Binding-site contacts:
Ligand atom CL1 contacts residue ALA200 of chain 1.B at 4.1 Å.
Ligand atom C24 contacts residue GLY228 of chain 1.B at 3.8 Å.
Ligand atom C28 contacts residue ALA200 of chain 1.B at 3.5 Å (hydrophobic).
Ligand atom N1 contacts residue CYS201 of chain 1.B at 4.1 Å.
Ligand atom C26 contacts residue VAL225 of chain 1.B at 3.8 Å (hydrophobic).
Ligand atom C26 contacts residue ALA200 of chain 1.B at 3.8 Å (hydrophobic).
Ligand atom C7 contacts residue GLU202 of chain 1.B at 3.9 Å.
Ligand atom C28 contacts residue ASP199 of chain 1.B at 3.6 Å.
Ligand atom C22 contacts residue TRP227 of chain 1.B at 3.9 Å (hydrophobic).
Ligand atom C8 contacts residue GLY230 of chain 1.B at 3.7 Å.
Ligand atom C24 contacts residue VAL225 of chain 1.B at 3.4 Å (hydrophobic).
Ligand atom CL1 contacts residue PHE239 of chain 1.B at 3.4 Å.
Ligand atom C20 contacts residue GLY228 of chain 1.B at 3.9 Å.
Ligand atom CL1 contacts residue TRP227 of chain 1.B at 3.6 Å.
Ligand atom C10 contacts residue GLU146 of chain 1.B at 3.8 Å.
Ligand atom C8 contacts residue CYS231 of chain 1.B at 3.9 Å (hydrophobic).
Ligand atom C21 contacts residue CYS201 of chain 1.B at 4.2 Å (hydrophobic).
Ligand atom CL1 contacts residue GLY238 of chain 1.B at 3.5 Å.
Ligand atom C28 contacts residue TRP227 of chain 1.B at 4.0 Å (hydrophobic).
Ligand atom C21 contacts residue GLY228 of chain 1.B at 3.9 Å.
Ligand atom C24 contacts residue SER226 of chain 1.B at 4.1 Å.
Ligand atom C26 contacts residue GLY228 of chain 1.B at 3.9 Å.
Ligand atom C20 contacts residue ALA200 of chain 1.B at 3.3 Å (hydrophobic).
Ligand atom C6 contacts residue CYS231 of chain 1.B at 4.0 Å (hydrophobic).
Ligand atom C22 contacts residue GLY228 of chain 1.B at 3.8 Å.
Ligand atom C24 contacts residue TRP227 of chain 1.B at 3.5 Å (hydrophobic).
Ligand atom CL1 contacts residue TYR240 of chain 1.B at 3.8 Å.
Ligand atom C6 contacts residue GLU202 of chain 1.B at 3.7 Å.
Ligand atom C15 contacts residue GLU202 of chain 1.B at 3.7 Å.
Ligand atom N3 contacts residue GLU202 of chain 1.B at 3.4 Å (salt-bridge).
Ligand atom C4 contacts residue CYS201 of chain 1.B at 4.0 Å (hydrophobic).
Ligand atom N1 contacts residue GLU202 of chain 1.B at 2.8 Å (salt-bridge).
Ligand atom CL1 contacts residue VAL225 of chain 1.B at 3.6 Å.
Ligand atom C4 contacts residue GLU202 of chain 1.B at 4.0 Å.
Ligand atom C5 contacts residue GLY230 of chain 1.B at 3.5 Å.
Ligand atom N3 contacts residue CYS201 of chain 1.B at 3.6 Å.
Ligand atom C26 contacts residue TRP227 of chain 1.B at 3.5 Å (hydrophobic).
Ligand atom C20 contacts residue GLY230 of chain 1.B at 3.8 Å.
Ligand atom C28 contacts residue GLY228 of chain 1.B at 3.9 Å.
Ligand atom C5 contacts residue CYS231 of chain 1.B at 3.6 Å (hydrophobic).

This protein binds this small molecule.
Small molecule (SMILES): Clc1ccc(-c2cc(C3CCNCC3)[nH]n2)cc1

Sequence of chain 1.B:
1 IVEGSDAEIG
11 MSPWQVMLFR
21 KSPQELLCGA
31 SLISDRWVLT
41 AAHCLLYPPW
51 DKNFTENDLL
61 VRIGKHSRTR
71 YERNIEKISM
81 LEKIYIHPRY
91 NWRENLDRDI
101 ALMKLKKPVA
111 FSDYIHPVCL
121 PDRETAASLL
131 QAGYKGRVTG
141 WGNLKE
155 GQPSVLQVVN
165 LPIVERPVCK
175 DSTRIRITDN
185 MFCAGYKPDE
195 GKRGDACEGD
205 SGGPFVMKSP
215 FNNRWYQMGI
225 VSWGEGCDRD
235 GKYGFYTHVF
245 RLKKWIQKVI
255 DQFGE